Binding-site contacts:
Ligand atom C3 contacts residue ASN81 of chain 1.A at 3.9 Å.
Ligand atom C1 contacts residue ASN77 of chain 1.A at 4.1 Å.
Ligand atom N2 contacts residue ASN81 of chain 1.A at 3.4 Å (h-bond).
Ligand atom C4 contacts residue ASN81 of chain 1.A at 4.1 Å.
Ligand atom O5 contacts residue ASN81 of chain 1.A at 2.1 Å (h-bond).
Ligand atom C6 contacts residue ASN81 of chain 1.A at 4.3 Å.
Ligand atom C1 contacts residue ASN81 of chain 1.A at 1.4 Å.
Ligand atom C2 contacts residue ASN77 of chain 1.A at 4.2 Å.
Ligand atom N2 contacts residue ASN77 of chain 1.A at 3.9 Å.
Ligand atom O5 contacts residue ASN77 of chain 1.A at 4.1 Å.
Ligand atom C5 contacts residue ASN81 of chain 1.A at 3.5 Å.
Ligand atom C2 contacts residue ASN81 of chain 1.A at 2.7 Å.
Ligand atom C4 contacts residue ASN77 of chain 1.A at 4.3 Å.
Ligand atom O6 contacts residue ASN77 of chain 1.A at 3.4 Å.
Ligand atom C5 contacts residue ASN77 of chain 1.A at 4.4 Å.
Ligand atom C6 contacts residue ASN77 of chain 1.A at 4.5 Å.
Ligand atom O4 contacts residue ASN77 of chain 1.A at 3.9 Å.
Ligand atom C3 contacts residue ASN77 of chain 1.A at 3.9 Å.

Sequence of chain 1.A:
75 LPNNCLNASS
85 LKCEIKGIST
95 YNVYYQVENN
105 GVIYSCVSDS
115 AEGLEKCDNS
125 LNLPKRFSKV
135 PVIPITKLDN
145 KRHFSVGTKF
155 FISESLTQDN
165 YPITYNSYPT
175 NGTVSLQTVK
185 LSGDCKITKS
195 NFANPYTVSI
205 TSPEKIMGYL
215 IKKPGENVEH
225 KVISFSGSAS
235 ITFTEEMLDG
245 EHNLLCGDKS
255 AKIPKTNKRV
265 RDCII

The protein below binds the small molecule below.
Small molecule (SMILES): CC(=O)N[C@H]1[C@H](O[C@H]2[C@H](O)[C@@H](NC(C)=O)CO[C@@H]2CO)O[C@H](CO)[C@@H](O)[C@@H]1O